Binding-site contacts:
Ligand atom C4' contacts residue DA4 of chain 17.D at 4.3 Å.
Ligand atom O3' contacts residue DA4 of chain 17.D at 4.2 Å.
Ligand atom C5' contacts residue DA4 of chain 17.D at 4.0 Å.
Ligand atom C2' contacts residue DA4 of chain 17.D at 3.5 Å.
Ligand atom OP2 contacts residue DA4 of chain 17.D at 3.6 Å.
Ligand atom O5' contacts residue DA4 of chain 17.D at 4.0 Å.
Ligand atom OP1 contacts residue DA4 of chain 17.D at 2.2 Å.
Ligand atom C3' contacts residue DA4 of chain 17.D at 3.3 Å.
Ligand atom P contacts residue DA4 of chain 17.D at 3.2 Å.

The small molecule below binds the protein below.
Small molecule (SMILES): Nc1ccn([C@H]2C[C@H](O)[C@@H](COP(=O)(O)O)O2)c(=O)n1